Binding-site contacts:
Ligand atom C13 contacts residue ALA81 of chain 1.A at 3.5 Å (hydrophobic).
Ligand atom C20 contacts residue LEU137 of chain 1.A at 4.0 Å (hydrophobic).
Ligand atom N14 contacts residue ALA81 of chain 1.A at 3.0 Å (h-bond).
Ligand atom C30 contacts residue CYS148 of chain 1.A at 1.8 Å (hydrophobic).
Ligand atom C17 contacts residue ALA35 of chain 1.A at 3.8 Å (hydrophobic).
Ligand atom C15 contacts residue LEU137 of chain 1.A at 3.9 Å (hydrophobic).
Ligand atom C10 contacts residue TYR80 of chain 1.A at 3.7 Å (hydrophobic).
Ligand atom N16 contacts residue GLU79 of chain 1.A at 3.7 Å.
Ligand atom O28 contacts residue CYS148 of chain 1.A at 3.7 Å.
Ligand atom CL19 contacts residue MET78 of chain 1.A at 3.6 Å.
Ligand atom C08 contacts residue GLY84 of chain 1.A at 4.0 Å.
Ligand atom C17 contacts residue GLU79 of chain 1.A at 3.3 Å.
Ligand atom N16 contacts residue ALA81 of chain 1.A at 3.2 Å (h-bond).
Ligand atom O32 contacts residue CYS148 of chain 1.A at 4.0 Å.
Ligand atom C18 contacts residue LEU137 of chain 1.A at 3.6 Å (hydrophobic).
Ligand atom N14 contacts residue TYR80 of chain 1.A at 4.0 Å.
Ligand atom C17 contacts residue LEU137 of chain 1.A at 3.3 Å (hydrophobic).
Ligand atom C30 contacts residue PHE150 of chain 1.A at 4.0 Å (hydrophobic).
Ligand atom C12 contacts residue VAL16 of chain 1.A at 3.6 Å (hydrophobic).
Ligand atom CL19 contacts residue CYS148 of chain 1.A at 3.9 Å.
Ligand atom C09 contacts residue GLY84 of chain 1.A at 4.0 Å.
Ligand atom C08 contacts residue VAL16 of chain 1.A at 3.6 Å (hydrophobic).
Ligand atom C23 contacts residue VAL24 of chain 1.A at 3.8 Å (hydrophobic).
Ligand atom N21 contacts residue VAL24 of chain 1.A at 3.7 Å.
Ligand atom C18 contacts residue ALA35 of chain 1.A at 3.8 Å (hydrophobic).
Ligand atom C29 contacts residue CYS148 of chain 1.A at 3.1 Å (hydrophobic).
Ligand atom C31 contacts residue LEU137 of chain 1.A at 3.8 Å (hydrophobic).
Ligand atom C10 contacts residue ALA81 of chain 1.A at 3.3 Å (hydrophobic).
Ligand atom C22 contacts residue VAL24 of chain 1.A at 4.0 Å (hydrophobic).
Ligand atom C09 contacts residue VAL16 of chain 1.A at 3.9 Å (hydrophobic).
Ligand atom N16 contacts residue TYR80 of chain 1.A at 4.1 Å.
Ligand atom C23 contacts residue VAL16 of chain 1.A at 4.0 Å (hydrophobic).
Ligand atom O32 contacts residue PHE150 of chain 1.A at 3.5 Å (h-bond).
Ligand atom C10 contacts residue VAL16 of chain 1.A at 4.0 Å (hydrophobic).
Ligand atom C11 contacts residue VAL16 of chain 1.A at 3.5 Å (hydrophobic).
Ligand atom N16 contacts residue ALA35 of chain 1.A at 4.0 Å.
Ligand atom C31 contacts residue CYS148 of chain 1.A at 1.5 Å (hydrophobic).
Ligand atom N16 contacts residue LEU137 of chain 1.A at 3.5 Å.
Ligand atom C15 contacts residue ALA81 of chain 1.A at 3.9 Å (hydrophobic).
Ligand atom C13 contacts residue VAL16 of chain 1.A at 3.9 Å (hydrophobic).

A small-molecule ligand and the protein it binds are described below.
Small molecule (SMILES): C=CC(=O)Oc1ccccc1Nc1nc(Nc2ccc(N3CCN(C)CC3)cc2)ncc1Cl

Sequence of chain 1.A:
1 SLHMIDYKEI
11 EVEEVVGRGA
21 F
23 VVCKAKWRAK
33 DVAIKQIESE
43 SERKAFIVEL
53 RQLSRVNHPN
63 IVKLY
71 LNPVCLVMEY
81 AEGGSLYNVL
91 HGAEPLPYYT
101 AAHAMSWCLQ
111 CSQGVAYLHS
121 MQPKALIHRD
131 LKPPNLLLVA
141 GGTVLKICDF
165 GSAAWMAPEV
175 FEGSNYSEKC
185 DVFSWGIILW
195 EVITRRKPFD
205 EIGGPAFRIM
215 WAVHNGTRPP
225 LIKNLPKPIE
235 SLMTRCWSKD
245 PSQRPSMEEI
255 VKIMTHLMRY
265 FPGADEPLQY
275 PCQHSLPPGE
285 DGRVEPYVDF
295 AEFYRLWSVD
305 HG